The protein below binds the small molecule below.
Small molecule (SMILES): Nc1ccn([C@H]2C[C@H](O)[C@@H](COP(=O)(O)O)O2)c(=O)n1

Sequence of chain 1.CA:
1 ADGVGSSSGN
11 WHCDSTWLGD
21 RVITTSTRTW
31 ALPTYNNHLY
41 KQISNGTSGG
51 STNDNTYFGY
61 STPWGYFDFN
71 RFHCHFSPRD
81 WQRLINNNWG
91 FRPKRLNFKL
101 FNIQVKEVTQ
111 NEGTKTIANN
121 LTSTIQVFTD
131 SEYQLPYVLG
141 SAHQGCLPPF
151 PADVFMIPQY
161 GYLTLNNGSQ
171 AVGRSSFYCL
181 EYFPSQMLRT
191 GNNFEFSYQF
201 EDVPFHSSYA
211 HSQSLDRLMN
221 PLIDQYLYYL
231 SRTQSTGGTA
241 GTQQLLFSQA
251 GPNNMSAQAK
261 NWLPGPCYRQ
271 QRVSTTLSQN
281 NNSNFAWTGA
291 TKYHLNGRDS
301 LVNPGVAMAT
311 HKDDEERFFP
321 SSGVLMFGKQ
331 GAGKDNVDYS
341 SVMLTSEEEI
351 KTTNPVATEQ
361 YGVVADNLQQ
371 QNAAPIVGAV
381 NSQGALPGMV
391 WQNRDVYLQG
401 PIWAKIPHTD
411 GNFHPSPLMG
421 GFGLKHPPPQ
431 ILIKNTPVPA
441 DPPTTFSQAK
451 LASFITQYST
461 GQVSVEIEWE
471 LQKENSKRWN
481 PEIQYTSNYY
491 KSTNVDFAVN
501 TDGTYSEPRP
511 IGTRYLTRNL

Binding-site contacts:
Ligand atom C5' contacts residue ASP202 of chain 1.CA at 4.0 Å.
Ligand atom O3' contacts residue DA1 of chain 1.ND at 1.6 Å.
Ligand atom N1 contacts residue ARG92 of chain 1.CA at 4.0 Å.
Ligand atom C1' contacts residue VAL203 of chain 1.CA at 4.1 Å (hydrophobic).
Ligand atom C1' contacts residue ARG92 of chain 1.CA at 4.4 Å.
Ligand atom C2' contacts residue DA1 of chain 1.ND at 3.3 Å.
Ligand atom O4' contacts residue ARG92 of chain 1.CA at 4.2 Å.
Ligand atom C6 contacts residue ARG92 of chain 1.CA at 4.0 Å.
Ligand atom C5 contacts residue ARG92 of chain 1.CA at 4.3 Å.
Ligand atom C1' contacts residue PRO204 of chain 1.CA at 3.7 Å (hydrophobic).
Ligand atom C4' contacts residue PRO204 of chain 1.CA at 3.6 Å (hydrophobic).
Ligand atom C5 contacts residue PHE205 of chain 1.CA at 4.2 Å (hydrophobic).
Ligand atom C4' contacts residue VAL203 of chain 1.CA at 4.2 Å (hydrophobic).
Ligand atom C2 contacts residue ARG92 of chain 1.CA at 4.3 Å.
Ligand atom C3' contacts residue DA1 of chain 1.ND at 2.6 Å.
Ligand atom C2' contacts residue PRO204 of chain 1.CA at 4.4 Å (hydrophobic).
Ligand atom C6 contacts residue PHE205 of chain 1.CA at 4.4 Å (hydrophobic).
Ligand atom O4' contacts residue PRO204 of chain 1.CA at 3.6 Å (h-bond).
Ligand atom O5' contacts residue ASP202 of chain 1.CA at 4.4 Å.
Ligand atom O4' contacts residue VAL203 of chain 1.CA at 3.6 Å.
Ligand atom C4' contacts residue DA1 of chain 1.ND at 3.9 Å.
Ligand atom C4 contacts residue ARG92 of chain 1.CA at 4.4 Å.
Ligand atom C5' contacts residue PRO204 of chain 1.CA at 4.3 Å (hydrophobic).